Sequence of chain 1.B:
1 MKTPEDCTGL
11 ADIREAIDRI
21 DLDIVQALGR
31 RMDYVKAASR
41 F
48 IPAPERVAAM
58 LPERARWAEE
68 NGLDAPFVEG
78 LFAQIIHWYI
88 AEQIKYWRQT

Sequence of chain 1.A:
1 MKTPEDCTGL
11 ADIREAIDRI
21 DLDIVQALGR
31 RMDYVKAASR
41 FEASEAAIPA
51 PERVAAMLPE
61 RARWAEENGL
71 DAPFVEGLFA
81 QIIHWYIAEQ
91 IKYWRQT

Binding-site contacts:
Ligand atom C contacts residue ARG53 of chain 1.B at 4.4 Å.
Ligand atom OXT contacts residue ALA50 of chain 1.B at 3.7 Å.
Ligand atom O contacts residue ARG14 of chain 1.A at 3.0 Å (salt-bridge).
Ligand atom C contacts residue SAL1 of chain 1.F at 3.4 Å.
Ligand atom CA contacts residue SAL1 of chain 1.F at 3.4 Å.
Ligand atom C contacts residue LEU10 of chain 1.A at 4.0 Å (hydrophobic).
Ligand atom O3 contacts residue GLN90 of chain 1.B at 3.1 Å (h-bond).
Ligand atom CA contacts residue ARG14 of chain 1.A at 4.4 Å.
Ligand atom OXT contacts residue ARG53 of chain 1.B at 4.2 Å.
Ligand atom CB contacts residue VAL35 of chain 1.B at 4.2 Å (hydrophobic).
Ligand atom O3 contacts residue SAL1 of chain 1.F at 3.7 Å.
Ligand atom CB contacts residue GLN90 of chain 1.B at 3.6 Å.
Ligand atom CB contacts residue ALA38 of chain 1.B at 3.6 Å (hydrophobic).
Ligand atom O3 contacts residue ALA38 of chain 1.B at 3.5 Å.
Ligand atom CB contacts residue ILE13 of chain 1.A at 4.2 Å (hydrophobic).
Ligand atom OXT contacts residue LEU10 of chain 1.A at 3.9 Å.
Ligand atom O contacts residue SAL1 of chain 1.F at 3.6 Å.
Ligand atom O contacts residue ARG53 of chain 1.B at 3.8 Å.
Ligand atom C contacts residue ARG14 of chain 1.A at 3.3 Å.
Ligand atom CA contacts residue LEU10 of chain 1.A at 4.1 Å (hydrophobic).
Ligand atom OXT contacts residue SAL1 of chain 1.F at 3.5 Å.
Ligand atom CA contacts residue ALA38 of chain 1.B at 3.7 Å (hydrophobic).
Ligand atom CB contacts residue SAL1 of chain 1.F at 3.6 Å.
Ligand atom OXT contacts residue ARG14 of chain 1.A at 2.3 Å (salt-bridge).
Ligand atom O3 contacts residue ILE48 of chain 1.B at 4.4 Å.
Ligand atom O3 contacts residue LEU10 of chain 1.A at 3.8 Å.
Ligand atom CA contacts residue GLN90 of chain 1.B at 3.7 Å.
Ligand atom CB contacts residue ILE17 of chain 1.A at 4.0 Å (hydrophobic).

This small molecule binds to this protein.
Small molecule (SMILES): CC(=O)C(=O)O